This small molecule binds to this protein.
Small molecule (SMILES): Cc1cc(Nc2ccc(C)c(Cl)c2)[n+]2nc(Cc3ccccc3)[nH]c2n1

Binding-site contacts:
Ligand atom C16 contacts residue ALA37 of chain 11.A at 3.9 Å (hydrophobic).
Ligand atom C contacts residue LEU131 of chain 4.A at 3.9 Å (hydrophobic).
Ligand atom CL contacts residue LEU131 of chain 4.A at 3.9 Å.
Ligand atom C3 contacts residue GLU134 of chain 4.A at 3.7 Å.
Ligand atom C8 contacts residue LEU131 of chain 4.A at 4.0 Å (hydrophobic).
Ligand atom CL contacts residue LEU102 of chain 11.A at 4.0 Å.
Ligand atom C10 contacts residue ASN106 of chain 11.A at 3.5 Å.
Ligand atom C1 contacts residue LEU131 of chain 4.A at 3.6 Å (hydrophobic).
Ligand atom C10 contacts residue LEU102 of chain 11.A at 3.6 Å (hydrophobic).
Ligand atom C contacts residue GLN101 of chain 11.A at 3.8 Å.
Ligand atom C9 contacts residue LEU102 of chain 11.A at 3.5 Å (hydrophobic).
Ligand atom N2 contacts residue LEU73 of chain 11.A at 3.7 Å.
Ligand atom C10 contacts residue VAL135 of chain 4.A at 3.8 Å (hydrophobic).
Ligand atom C5 contacts residue TYR98 of chain 11.A at 3.3 Å (hydrophobic).
Ligand atom C9 contacts residue LEU73 of chain 11.A at 3.9 Å (hydrophobic).
Ligand atom CL contacts residue TYR98 of chain 11.A at 3.4 Å.
Ligand atom C17 contacts residue THR10 of chain 11.A at 3.7 Å.
Ligand atom C10 contacts residue MET105 of chain 11.A at 3.5 Å (hydrophobic).
Ligand atom C2 contacts residue LEU131 of chain 4.A at 3.9 Å (hydrophobic).
Ligand atom C15 contacts residue ALA37 of chain 11.A at 3.9 Å (hydrophobic).
Ligand atom C11 contacts residue LEU73 of chain 11.A at 3.5 Å (hydrophobic).
Ligand atom C14 contacts residue ALA37 of chain 11.A at 3.9 Å (hydrophobic).
Ligand atom C1 contacts residue TYR98 of chain 11.A at 3.9 Å (hydrophobic).
Ligand atom C17 contacts residue GLY9 of chain 11.A at 3.7 Å.
Ligand atom N1 contacts residue LEU73 of chain 11.A at 3.3 Å.
Ligand atom C19 contacts residue MET74 of chain 11.A at 3.6 Å (hydrophobic).
Ligand atom C19 contacts residue ALA37 of chain 11.A at 3.9 Å (hydrophobic).
Ligand atom C18 contacts residue MET74 of chain 11.A at 3.8 Å (hydrophobic).
Ligand atom C4 contacts residue TYR98 of chain 11.A at 3.9 Å (hydrophobic).
Ligand atom C16 contacts residue THR10 of chain 11.A at 3.5 Å.
Ligand atom C6 contacts residue TYR98 of chain 11.A at 3.4 Å (hydrophobic).
Ligand atom N1 contacts residue MET74 of chain 11.A at 3.9 Å.
Ligand atom N2 contacts residue MET74 of chain 11.A at 3.1 Å (h-bond).
Ligand atom C8 contacts residue LEU102 of chain 11.A at 3.7 Å (hydrophobic).
Ligand atom C18 contacts residue GLY9 of chain 11.A at 3.7 Å.
Ligand atom C6 contacts residue LEU131 of chain 4.A at 3.5 Å (hydrophobic).
Ligand atom CL contacts residue GLN101 of chain 11.A at 3.8 Å.
Ligand atom C10 contacts residue LEU109 of chain 11.A at 4.0 Å (hydrophobic).
Ligand atom C5 contacts residue LEU131 of chain 4.A at 3.8 Å (hydrophobic).
Ligand atom C19 contacts residue PHE70 of chain 11.A at 3.5 Å (hydrophobic).

Sequence of chain 11.A:
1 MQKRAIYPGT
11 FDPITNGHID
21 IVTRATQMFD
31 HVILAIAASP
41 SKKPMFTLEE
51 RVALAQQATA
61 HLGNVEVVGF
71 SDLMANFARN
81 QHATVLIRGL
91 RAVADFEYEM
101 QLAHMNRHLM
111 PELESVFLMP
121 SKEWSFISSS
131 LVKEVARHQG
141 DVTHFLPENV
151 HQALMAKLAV

Sequence of chain 4.A:
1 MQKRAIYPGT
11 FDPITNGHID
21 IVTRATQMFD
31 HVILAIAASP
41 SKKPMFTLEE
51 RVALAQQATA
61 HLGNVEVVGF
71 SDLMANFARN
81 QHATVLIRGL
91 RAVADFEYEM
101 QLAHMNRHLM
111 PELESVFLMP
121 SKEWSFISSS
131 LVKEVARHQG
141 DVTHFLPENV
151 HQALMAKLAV